This small molecule binds to this protein.
Small molecule (SMILES): CSC[C@H]1O[C@@H](n2cnc3c(N)ncnc32)[C@H](O)[C@@H]1O

Binding-site contacts:
Ligand atom C2 contacts residue VAL84 of chain 1.A at 3.7 Å (hydrophobic).
Ligand atom O3' contacts residue GLU166 of chain 1.A at 4.1 Å.
Ligand atom C5 contacts residue ARG105 of chain 1.A at 4.2 Å.
Ligand atom S5' contacts residue ILE140 of chain 1.A at 4.0 Å.
Ligand atom C6 contacts residue MET80 of chain 1.A at 4.4 Å (hydrophobic).
Ligand atom C5 contacts residue ASP48 of chain 1.A at 4.3 Å.
Ligand atom C3' contacts residue TRP36 of chain 1.A at 3.7 Å (hydrophobic).
Ligand atom C8 contacts residue LEU39 of chain 1.A at 4.1 Å (hydrophobic).
Ligand atom N6 contacts residue TYR50 of chain 1.A at 3.6 Å.
Ligand atom C2' contacts residue TRP36 of chain 1.A at 3.7 Å (hydrophobic).
Ligand atom N1 contacts residue VAL84 of chain 1.A at 3.9 Å.
Ligand atom O3' contacts residue VAL165 of chain 1.A at 4.2 Å.
Ligand atom C6 contacts residue ASP48 of chain 1.A at 4.0 Å.
Ligand atom N6 contacts residue ASP48 of chain 1.A at 2.9 Å (salt-bridge).
Ligand atom O4' contacts residue PHE85 of chain 1.A at 3.4 Å.
Ligand atom N7 contacts residue LEU39 of chain 1.A at 4.0 Å.
Ligand atom N7 contacts residue ASP48 of chain 1.A at 4.0 Å.
Ligand atom N3 contacts residue VAL84 of chain 1.A at 4.0 Å.
Ligand atom C6 contacts residue LEU39 of chain 1.A at 4.1 Å (hydrophobic).
Ligand atom C2' contacts residue THR38 of chain 1.A at 4.4 Å.
Ligand atom C4' contacts residue PHE85 of chain 1.A at 4.3 Å (hydrophobic).
Ligand atom C5 contacts residue LEU39 of chain 1.A at 3.8 Å (hydrophobic).
Ligand atom C1' contacts residue PHE85 of chain 1.A at 4.0 Å (hydrophobic).
Ligand atom N6 contacts residue ARG105 of chain 1.A at 4.4 Å.
Ligand atom N3 contacts residue PHE85 of chain 1.A at 4.4 Å.
Ligand atom C5 contacts residue MET80 of chain 1.A at 4.0 Å (hydrophobic).
Ligand atom N3 contacts residue THR38 of chain 1.A at 4.1 Å.
Ligand atom N7 contacts residue MET80 of chain 1.A at 3.6 Å.
Ligand atom O2' contacts residue LEU39 of chain 1.A at 4.4 Å.
Ligand atom O2' contacts residue THR38 of chain 1.A at 3.1 Å (h-bond).
Ligand atom C4 contacts residue LEU39 of chain 1.A at 4.3 Å (hydrophobic).
Ligand atom C4' contacts residue VAL165 of chain 1.A at 4.3 Å (hydrophobic).
Ligand atom S5' contacts residue THR170 of chain 1.A at 4.3 Å.
Ligand atom N7 contacts residue ARG105 of chain 1.A at 3.0 Å (salt-bridge).
Ligand atom CS contacts residue ILE140 of chain 1.A at 3.7 Å (hydrophobic).
Ligand atom O2' contacts residue TRP36 of chain 1.A at 3.8 Å.
Ligand atom CS contacts residue MET80 of chain 1.A at 4.2 Å (hydrophobic).
Ligand atom C8 contacts residue MET80 of chain 1.A at 3.9 Å (hydrophobic).
Ligand atom C8 contacts residue ARG105 of chain 1.A at 3.5 Å.
Ligand atom C5' contacts residue TRP36 of chain 1.A at 3.5 Å (hydrophobic).

Sequence of chain 1.A:
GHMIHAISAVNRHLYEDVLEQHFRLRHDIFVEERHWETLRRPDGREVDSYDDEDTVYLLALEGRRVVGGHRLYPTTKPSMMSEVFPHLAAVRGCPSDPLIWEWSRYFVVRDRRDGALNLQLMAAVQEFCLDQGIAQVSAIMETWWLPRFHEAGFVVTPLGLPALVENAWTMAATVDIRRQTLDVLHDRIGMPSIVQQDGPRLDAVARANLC